Binding-site contacts:
Ligand atom C5 contacts residue ASN25 of chain 1.A at 3.7 Å.
Ligand atom C2 contacts residue ASN25 of chain 1.A at 2.5 Å.
Ligand atom N2 contacts residue ASN25 of chain 1.A at 2.8 Å (h-bond).
Ligand atom C1 contacts residue ASN25 of chain 1.A at 1.4 Å.
Ligand atom O7 contacts residue SER12 of chain 1.A at 3.1 Å (h-bond).
Ligand atom C6 contacts residue PRO13 of chain 1.A at 3.4 Å (hydrophobic).
Ligand atom C5 contacts residue PRO13 of chain 1.A at 3.9 Å (hydrophobic).
Ligand atom O5 contacts residue ASN25 of chain 1.A at 2.4 Å (h-bond).
Ligand atom C8 contacts residue ASN25 of chain 1.A at 4.4 Å.
Ligand atom C1 contacts residue PRO13 of chain 1.A at 4.2 Å (hydrophobic).
Ligand atom C6 contacts residue VAL15 of chain 1.A at 4.0 Å (hydrophobic).
Ligand atom O6 contacts residue PRO13 of chain 1.A at 2.6 Å (h-bond).
Ligand atom C7 contacts residue SER12 of chain 1.A at 3.9 Å.
Ligand atom C7 contacts residue ASN25 of chain 1.A at 3.3 Å.
Ligand atom C1 contacts residue SER12 of chain 1.A at 3.5 Å.
Ligand atom C3 contacts residue ASN25 of chain 1.A at 3.8 Å.
Ligand atom C8 contacts residue TYR336 of chain 1.A at 3.5 Å (hydrophobic).
Ligand atom O5 contacts residue SER12 of chain 1.A at 3.9 Å.
Ligand atom C4 contacts residue ASN25 of chain 1.A at 4.3 Å.
Ligand atom C1 contacts residue VAL15 of chain 1.A at 4.1 Å (hydrophobic).
Ligand atom N2 contacts residue SER12 of chain 1.A at 4.1 Å.
Ligand atom O7 contacts residue ASN25 of chain 1.A at 3.5 Å (h-bond).
Ligand atom O5 contacts residue PRO13 of chain 1.A at 3.1 Å (h-bond).
Ligand atom O5 contacts residue VAL15 of chain 1.A at 3.5 Å.
Ligand atom C2 contacts residue SER12 of chain 1.A at 3.8 Å.
Ligand atom C5 contacts residue VAL15 of chain 1.A at 4.0 Å (hydrophobic).

A protein and the small-molecule ligand that binds it are described below.
Small molecule (SMILES): CC(=O)N[C@H]1[C@H](O[C@H]2[C@H](O)[C@@H](NC(C)=O)CO[C@@H]2CO)O[C@H](CO)[C@@H](O)[C@@H]1O

Sequence of chain 1.A:
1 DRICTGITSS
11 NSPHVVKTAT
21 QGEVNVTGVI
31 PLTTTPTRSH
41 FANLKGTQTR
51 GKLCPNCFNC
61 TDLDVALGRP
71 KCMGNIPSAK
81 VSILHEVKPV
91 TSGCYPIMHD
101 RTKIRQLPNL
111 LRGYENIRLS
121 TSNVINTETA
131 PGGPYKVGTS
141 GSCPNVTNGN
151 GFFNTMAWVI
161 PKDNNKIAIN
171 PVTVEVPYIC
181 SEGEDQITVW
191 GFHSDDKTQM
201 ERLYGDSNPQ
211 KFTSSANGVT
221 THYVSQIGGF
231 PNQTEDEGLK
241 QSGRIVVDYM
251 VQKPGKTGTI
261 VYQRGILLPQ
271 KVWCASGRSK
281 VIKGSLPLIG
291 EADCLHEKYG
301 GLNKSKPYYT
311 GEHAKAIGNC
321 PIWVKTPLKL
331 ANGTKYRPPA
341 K